Sequence of chain 1.A:
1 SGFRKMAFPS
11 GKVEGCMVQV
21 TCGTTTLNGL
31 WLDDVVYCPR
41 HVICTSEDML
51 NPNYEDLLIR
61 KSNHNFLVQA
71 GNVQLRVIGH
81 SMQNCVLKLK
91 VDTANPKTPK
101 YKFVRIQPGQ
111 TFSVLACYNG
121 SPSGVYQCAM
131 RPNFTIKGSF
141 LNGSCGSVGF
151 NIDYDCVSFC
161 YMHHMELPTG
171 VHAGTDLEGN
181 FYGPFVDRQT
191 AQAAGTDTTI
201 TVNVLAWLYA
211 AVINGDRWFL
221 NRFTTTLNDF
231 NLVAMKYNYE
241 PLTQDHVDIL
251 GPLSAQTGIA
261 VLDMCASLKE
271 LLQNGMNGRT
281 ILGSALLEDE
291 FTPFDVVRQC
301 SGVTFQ

A protein and the small-molecule ligand that binds it are described below.
Small molecule (SMILES): CC(C)C[C@H](NC(=O)OCc1ccccc1)C(=O)N[C@@H](C[C@@H]1CCNC1=O)[C@@H](O)S(=O)(=O)O

Sequence of chain 2.A:
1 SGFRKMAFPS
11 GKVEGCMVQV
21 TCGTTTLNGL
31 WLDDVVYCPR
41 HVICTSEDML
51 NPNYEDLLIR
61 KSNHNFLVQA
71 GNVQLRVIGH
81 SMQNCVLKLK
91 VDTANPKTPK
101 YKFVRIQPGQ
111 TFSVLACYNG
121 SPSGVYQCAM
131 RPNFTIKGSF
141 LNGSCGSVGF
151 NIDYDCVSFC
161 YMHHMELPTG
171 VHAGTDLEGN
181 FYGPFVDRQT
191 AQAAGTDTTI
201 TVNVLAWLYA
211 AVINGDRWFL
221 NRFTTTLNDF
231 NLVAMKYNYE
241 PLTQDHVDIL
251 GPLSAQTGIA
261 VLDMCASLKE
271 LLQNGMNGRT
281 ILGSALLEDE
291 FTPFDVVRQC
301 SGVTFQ

Binding-site contacts:
Ligand atom N19 contacts residue HIS164 of chain 1.A at 2.9 Å (h-bond).
Ligand atom N19 contacts residue HIS41 of chain 1.A at 4.0 Å.
Ligand atom O10 contacts residue MET165 of chain 1.A at 3.4 Å.
Ligand atom C12 contacts residue HIS164 of chain 1.A at 3.7 Å.
Ligand atom C21 contacts residue CYS145 of chain 1.A at 1.8 Å (hydrophobic).
Ligand atom C26 contacts residue LEU141 of chain 1.A at 4.0 Å (hydrophobic).
Ligand atom C17 contacts residue HIS164 of chain 1.A at 3.8 Å.
Ligand atom O30 contacts residue HIS163 of chain 1.A at 2.7 Å (h-bond).
Ligand atom O30 contacts residue HIS172 of chain 1.A at 3.6 Å.
Ligand atom C21 contacts residue HIS41 of chain 1.A at 3.7 Å.
Ligand atom O22 contacts residue SER144 of chain 1.A at 3.6 Å.
Ligand atom C24 contacts residue CYS145 of chain 1.A at 3.1 Å (hydrophobic).
Ligand atom C24 contacts residue HIS163 of chain 1.A at 3.8 Å.
Ligand atom O30 contacts residue PHE140 of chain 1.A at 3.6 Å.
Ligand atom O30 contacts residue GLU166 of chain 1.A at 3.4 Å.
Ligand atom C4 contacts residue ASN142 of chain 1.A at 3.9 Å.
Ligand atom O30 contacts residue MET165 of chain 1.A at 3.8 Å.
Ligand atom C16 contacts residue MET49 of chain 1.A at 3.5 Å (hydrophobic).
Ligand atom C13 contacts residue HIS41 of chain 1.A at 3.8 Å.
Ligand atom N28 contacts residue GLU166 of chain 1.A at 3.1 Å (salt-bridge).
Ligand atom C27 contacts residue ASN142 of chain 1.A at 4.0 Å.
Ligand atom C15 contacts residue HIS164 of chain 1.A at 3.9 Å.
Ligand atom C29 contacts residue HIS163 of chain 1.A at 3.7 Å.
Ligand atom N28 contacts residue SER1 of chain 2.A at 3.8 Å.
Ligand atom O22 contacts residue GLY143 of chain 1.A at 3.4 Å (h-bond).
Ligand atom C16 contacts residue HIS41 of chain 1.A at 3.8 Å.
Ligand atom C13 contacts residue MET49 of chain 1.A at 4.0 Å (hydrophobic).
Ligand atom C5 contacts residue ASN142 of chain 1.A at 3.7 Å.
Ligand atom N19 contacts residue CYS145 of chain 1.A at 3.0 Å (h-bond).
Ligand atom O10 contacts residue GLU166 of chain 1.A at 3.0 Å (salt-bridge).
Ligand atom O8 contacts residue GLU166 of chain 1.A at 3.8 Å.
Ligand atom C24 contacts residue SER144 of chain 1.A at 4.0 Å.
Ligand atom C20 contacts residue HIS164 of chain 1.A at 3.9 Å.
Ligand atom C26 contacts residue ASN142 of chain 1.A at 3.8 Å.
Ligand atom N28 contacts residue PHE140 of chain 1.A at 3.4 Å (h-bond).
Ligand atom O22 contacts residue CYS145 of chain 1.A at 2.7 Å (h-bond).
Ligand atom C29 contacts residue GLU166 of chain 1.A at 3.5 Å.
Ligand atom C7 contacts residue GLU166 of chain 1.A at 3.1 Å.
Ligand atom C20 contacts residue CYS145 of chain 1.A at 2.7 Å (hydrophobic).
Ligand atom C15 contacts residue MET165 of chain 1.A at 4.0 Å (hydrophobic).